Binding-site contacts:
Ligand atom N2 contacts residue HIS92 of chain 1.C at 4.5 Å.
Ligand atom C7 contacts residue PRO93 of chain 1.C at 4.4 Å (hydrophobic).
Ligand atom N2 contacts residue ASN94 of chain 1.C at 3.0 Å (h-bond).
Ligand atom C8 contacts residue PRO93 of chain 1.C at 3.7 Å (hydrophobic).
Ligand atom C7 contacts residue ASN94 of chain 1.C at 3.6 Å.
Ligand atom C8 contacts residue TRP251 of chain 1.C at 3.7 Å (hydrophobic).
Ligand atom O5 contacts residue ASN94 of chain 1.C at 2.3 Å (h-bond).
Ligand atom C3 contacts residue ASN94 of chain 1.C at 3.8 Å.
Ligand atom C4 contacts residue ASN94 of chain 1.C at 4.2 Å.
Ligand atom C2 contacts residue ASN94 of chain 1.C at 2.4 Å.
Ligand atom O7 contacts residue ASN94 of chain 1.C at 3.9 Å.
Ligand atom C7 contacts residue HIS92 of chain 1.C at 3.8 Å.
Ligand atom C8 contacts residue HIS92 of chain 1.C at 3.9 Å.
Ligand atom C1 contacts residue ASN94 of chain 1.C at 1.4 Å.
Ligand atom O7 contacts residue HIS92 of chain 1.C at 3.6 Å.
Ligand atom N2 contacts residue PRO93 of chain 1.C at 4.2 Å.
Ligand atom C5 contacts residue ASN94 of chain 1.C at 3.6 Å.

The protein below binds the small molecule below.
Small molecule (SMILES): CC(=O)N[C@H]1CO[C@H](CO[C@@H]2O[C@@H](C)[C@@H](O)[C@@H](O)[C@@H]2O)[C@@H](O)[C@@H]1O

Sequence of chain 1.C:
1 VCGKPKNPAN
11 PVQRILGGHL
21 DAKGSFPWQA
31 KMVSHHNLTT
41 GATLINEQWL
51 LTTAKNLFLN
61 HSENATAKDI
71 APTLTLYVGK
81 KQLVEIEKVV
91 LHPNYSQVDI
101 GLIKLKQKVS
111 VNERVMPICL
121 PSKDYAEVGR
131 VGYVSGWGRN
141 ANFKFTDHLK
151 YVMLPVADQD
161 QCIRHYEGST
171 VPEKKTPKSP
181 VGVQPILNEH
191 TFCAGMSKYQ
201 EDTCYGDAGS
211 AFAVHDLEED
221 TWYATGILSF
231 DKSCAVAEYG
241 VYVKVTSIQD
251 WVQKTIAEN